A small-molecule ligand and the protein it binds are described below.
Small molecule (SMILES): Oc1ccc2c(c1)O[C@H](c1ccc(OCCN3CC(CF)C3)cc1)C1=C2CCOc2cc(O)ccc21

Binding-site contacts:
Ligand atom C25 contacts residue LEU252 of chain 1.C at 3.7 Å (hydrophobic).
Ligand atom C24 contacts residue MET148 of chain 1.C at 3.5 Å (hydrophobic).
Ligand atom C35 contacts residue ASP78 of chain 1.C at 3.4 Å.
Ligand atom C35 contacts residue PRO262 of chain 1.C at 3.6 Å (hydrophobic).
Ligand atom C31 contacts residue ASP78 of chain 1.C at 3.6 Å.
Ligand atom F37 contacts residue ASP78 of chain 1.C at 3.7 Å.
Ligand atom C1 contacts residue ALA77 of chain 1.C at 3.8 Å (hydrophobic).
Ligand atom C24 contacts residue LEU252 of chain 1.C at 3.4 Å (hydrophobic).
Ligand atom C2 contacts residue ALA77 of chain 1.C at 3.8 Å (hydrophobic).
Ligand atom C12 contacts residue LEU118 of chain 1.C at 3.6 Å (hydrophobic).
Ligand atom C36 contacts residue ASP78 of chain 1.C at 3.4 Å.
Ligand atom C2 contacts residue LEU252 of chain 1.C at 3.8 Å (hydrophobic).
Ligand atom C34 contacts residue PRO262 of chain 1.C at 3.8 Å (hydrophobic).
Ligand atom C17 contacts residue GLU80 of chain 1.C at 3.1 Å.
Ligand atom O28 contacts residue LEU252 of chain 1.C at 3.4 Å.
Ligand atom O28 contacts residue MET70 of chain 1.C at 3.7 Å.
Ligand atom C34 contacts residue ASP78 of chain 1.C at 3.7 Å.
Ligand atom C3 contacts residue LEU252 of chain 1.C at 3.8 Å (hydrophobic).
Ligand atom C35 contacts residue VAL261 of chain 1.C at 3.8 Å (hydrophobic).
Ligand atom C4 contacts residue THR74 of chain 1.C at 3.6 Å.
Ligand atom C33 contacts residue ASP78 of chain 1.C at 3.5 Å.
Ligand atom O20 contacts residue ARG121 of chain 1.C at 3.2 Å (salt-bridge).
Ligand atom C5 contacts residue LEU73 of chain 1.C at 3.6 Å (hydrophobic).
Ligand atom O13 contacts residue LEU118 of chain 1.C at 3.7 Å.
Ligand atom O13 contacts residue MET115 of chain 1.C at 3.6 Å.
Ligand atom O20 contacts residue LEU114 of chain 1.C at 3.8 Å.
Ligand atom C25 contacts residue MET148 of chain 1.C at 3.4 Å (hydrophobic).
Ligand atom C24 contacts residue HIS251 of chain 1.C at 3.8 Å.
Ligand atom C36 contacts residue LEU266 of chain 1.C at 3.5 Å (hydrophobic).
Ligand atom C18 contacts residue GLU80 of chain 1.C at 3.3 Å.
Ligand atom C12 contacts residue LEU155 of chain 1.C at 3.7 Å (hydrophobic).
Ligand atom C11 contacts residue MET115 of chain 1.C at 3.6 Å (hydrophobic).
Ligand atom C19 contacts residue LEU114 of chain 1.C at 3.5 Å (hydrophobic).
Ligand atom C30 contacts residue ASP78 of chain 1.C at 3.4 Å.
Ligand atom F37 contacts residue LEU266 of chain 1.C at 3.4 Å.
Ligand atom O28 contacts residue HIS251 of chain 1.C at 2.8 Å (h-bond).
Ligand atom O28 contacts residue MET148 of chain 1.C at 3.4 Å.
Ligand atom O27 contacts residue LEU73 of chain 1.C at 3.5 Å.
Ligand atom N32 contacts residue ASP78 of chain 1.C at 2.6 Å (salt-bridge).
Ligand atom O20 contacts residue GLU80 of chain 1.C at 2.6 Å (salt-bridge).

Sequence of chain 1.C:
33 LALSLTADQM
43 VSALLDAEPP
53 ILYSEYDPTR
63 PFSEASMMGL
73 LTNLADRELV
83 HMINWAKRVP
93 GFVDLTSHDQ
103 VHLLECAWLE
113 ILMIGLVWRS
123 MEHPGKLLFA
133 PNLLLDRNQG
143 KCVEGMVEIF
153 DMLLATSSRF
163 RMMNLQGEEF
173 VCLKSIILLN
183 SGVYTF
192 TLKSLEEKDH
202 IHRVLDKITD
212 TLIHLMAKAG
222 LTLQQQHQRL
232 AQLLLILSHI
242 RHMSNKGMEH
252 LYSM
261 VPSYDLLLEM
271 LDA